Sequence of chain 2.B:
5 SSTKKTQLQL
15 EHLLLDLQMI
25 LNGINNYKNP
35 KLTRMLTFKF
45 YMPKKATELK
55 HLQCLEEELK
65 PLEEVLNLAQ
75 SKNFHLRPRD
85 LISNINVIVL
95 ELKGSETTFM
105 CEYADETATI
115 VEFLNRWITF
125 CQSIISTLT

Binding-site contacts:
Ligand atom C30 contacts residue ARG38 of chain 2.B at 3.9 Å.
Ligand atom O17 contacts residue PHE42 of chain 2.B at 3.5 Å.
Ligand atom C22 contacts residue PHE42 of chain 2.B at 3.9 Å (hydrophobic).
Ligand atom CL36 contacts residue MET39 of chain 2.B at 3.9 Å.
Ligand atom CL35 contacts residue LEU72 of chain 2.B at 3.6 Å.
Ligand atom C32 contacts residue ARG38 of chain 2.B at 4.0 Å.
Ligand atom C20 contacts residue PHE42 of chain 2.B at 3.7 Å (hydrophobic).
Ligand atom CL36 contacts residue LEU72 of chain 2.B at 4.0 Å.
Ligand atom C16 contacts residue PHE42 of chain 2.B at 4.0 Å (hydrophobic).
Ligand atom CL35 contacts residue ALA73 of chain 2.B at 3.6 Å.
Ligand atom C2 contacts residue TYR45 of chain 2.B at 3.8 Å (hydrophobic).
Ligand atom N3 contacts residue PHE44 of chain 2.B at 4.0 Å.
Ligand atom O17 contacts residue LYS43 of chain 2.B at 2.8 Å (salt-bridge).
Ligand atom N18 contacts residue PHE42 of chain 2.B at 4.0 Å.
Ligand atom N3 contacts residue LYS43 of chain 2.B at 3.1 Å (salt-bridge).
Ligand atom N3 contacts residue GLU62 of chain 2.B at 2.9 Å (salt-bridge).
Ligand atom C5 contacts residue LYS43 of chain 2.B at 3.6 Å.
Ligand atom N1 contacts residue PRO65 of chain 2.B at 3.2 Å.
Ligand atom N14 contacts residue PHE42 of chain 2.B at 3.6 Å.
Ligand atom C31 contacts residue ARG38 of chain 2.B at 3.8 Å.
Ligand atom C8 contacts residue TYR45 of chain 2.B at 3.2 Å (hydrophobic).
Ligand atom N3 contacts residue TYR45 of chain 2.B at 3.6 Å.
Ligand atom C32 contacts residue LEU72 of chain 2.B at 3.5 Å (hydrophobic).
Ligand atom C15 contacts residue PHE42 of chain 2.B at 4.0 Å (hydrophobic).
Ligand atom CL36 contacts residue PHE42 of chain 2.B at 4.0 Å.
Ligand atom C34 contacts residue LEU72 of chain 2.B at 3.9 Å (hydrophobic).
Ligand atom C32 contacts residue LYS35 of chain 2.B at 3.7 Å.
Ligand atom C2 contacts residue LYS43 of chain 2.B at 4.0 Å.
Ligand atom N4 contacts residue TYR45 of chain 2.B at 3.9 Å.
Ligand atom C28 contacts residue THR41 of chain 2.B at 3.9 Å.
Ligand atom CL35 contacts residue MET39 of chain 2.B at 3.5 Å.
Ligand atom C16 contacts residue LYS43 of chain 2.B at 3.9 Å.
Ligand atom N14 contacts residue LYS43 of chain 2.B at 3.8 Å.
Ligand atom C33 contacts residue LEU72 of chain 2.B at 3.7 Å (hydrophobic).
Ligand atom CL35 contacts residue VAL69 of chain 2.B at 4.0 Å.
Ligand atom C7 contacts residue TYR45 of chain 2.B at 3.5 Å (hydrophobic).
Ligand atom N1 contacts residue GLU62 of chain 2.B at 3.0 Å (salt-bridge).
Ligand atom C23 contacts residue THR41 of chain 2.B at 3.8 Å.
Ligand atom C22 contacts residue THR41 of chain 2.B at 3.5 Å.
Ligand atom C2 contacts residue GLU62 of chain 2.B at 3.6 Å.

A protein and the small-molecule ligand that binds it are described below.
Small molecule (SMILES): N=C(N)N[C@@H](C(=O)NCC(=O)N1CCC(c2cc(-c3cccc(Cl)c3Cl)n[nH]2)CC1)C1CCCCC1